Sequence of chain 3.C:
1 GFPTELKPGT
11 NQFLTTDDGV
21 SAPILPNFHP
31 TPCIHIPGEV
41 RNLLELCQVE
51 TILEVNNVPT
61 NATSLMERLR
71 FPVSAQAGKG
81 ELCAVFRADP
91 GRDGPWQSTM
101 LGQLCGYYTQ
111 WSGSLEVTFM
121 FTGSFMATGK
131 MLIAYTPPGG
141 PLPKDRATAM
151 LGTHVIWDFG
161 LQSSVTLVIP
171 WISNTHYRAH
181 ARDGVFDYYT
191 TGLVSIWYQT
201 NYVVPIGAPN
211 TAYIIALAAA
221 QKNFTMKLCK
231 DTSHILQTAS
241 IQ

Binding-site contacts:
Ligand atom CAM contacts residue PHE155 of chain 3.A at 3.8 Å (hydrophobic).
Ligand atom OAD contacts residue ILE113 of chain 3.A at 3.1 Å (h-bond).
Ligand atom CBA contacts residue ILE111 of chain 3.A at 3.7 Å (hydrophobic).
Ligand atom CAH contacts residue PHE135 of chain 3.A at 3.4 Å (hydrophobic).
Ligand atom OAW contacts residue ILE111 of chain 3.A at 3.2 Å.
Ligand atom CAB contacts residue PHE131 of chain 3.A at 3.8 Å (hydrophobic).
Ligand atom CAA contacts residue PRO177 of chain 3.A at 3.5 Å (hydrophobic).
Ligand atom NAC contacts residue THR114 of chain 3.A at 3.1 Å (h-bond).
Ligand atom CAG contacts residue ASN228 of chain 3.A at 3.3 Å.
Ligand atom CBB contacts residue ASN228 of chain 3.A at 3.7 Å.
Ligand atom CAA contacts residue SER178 of chain 3.A at 3.5 Å.
Ligand atom NBE contacts residue TRP203 of chain 3.A at 3.8 Å.
Ligand atom CAR contacts residue TYR201 of chain 3.A at 3.2 Å (hydrophobic).
Ligand atom CAA contacts residue VAL179 of chain 3.A at 3.1 Å (hydrophobic).
Ligand atom CAI contacts residue PHE155 of chain 3.A at 3.1 Å (hydrophobic).
Ligand atom OAD contacts residue ASP112 of chain 3.A at 3.4 Å.
Ligand atom CAB contacts residue PHE135 of chain 3.A at 3.8 Å (hydrophobic).
Ligand atom CAZ contacts residue VAL192 of chain 3.A at 3.6 Å (hydrophobic).
Ligand atom CAJ contacts residue VAL192 of chain 3.A at 3.7 Å (hydrophobic).
Ligand atom CAQ contacts residue ILE113 of chain 3.A at 3.9 Å (hydrophobic).
Ligand atom CAS contacts residue ASN228 of chain 3.A at 3.8 Å.
Ligand atom CAY contacts residue THR114 of chain 3.A at 3.8 Å.
Ligand atom CAH contacts residue VAL192 of chain 3.A at 3.5 Å (hydrophobic).
Ligand atom CAR contacts residue ASN228 of chain 3.A at 3.7 Å.
Ligand atom OAV contacts residue VAL190 of chain 3.A at 3.9 Å.
Ligand atom CAG contacts residue GLN202 of chain 3.A at 3.5 Å.
Ligand atom CAE contacts residue PHE137 of chain 3.A at 3.9 Å (hydrophobic).
Ligand atom NAC contacts residue ALA275 of chain 3.A at 3.5 Å.
Ligand atom NAT contacts residue PHE155 of chain 3.A at 3.6 Å.
Ligand atom CAA contacts residue TYR153 of chain 3.A at 3.9 Å (hydrophobic).
Ligand atom CAF contacts residue GLN202 of chain 3.A at 3.5 Å.
Ligand atom CAM contacts residue PRO177 of chain 3.A at 3.6 Å (hydrophobic).
Ligand atom OAW contacts residue MET195 of chain 3.A at 3.5 Å.
Ligand atom CAS contacts residue TYR201 of chain 3.A at 3.7 Å (hydrophobic).
Ligand atom CAF contacts residue TRP203 of chain 3.A at 3.7 Å (hydrophobic).
Ligand atom CAK contacts residue PHE155 of chain 3.A at 2.9 Å (hydrophobic).
Ligand atom CAF contacts residue ASN228 of chain 3.A at 3.8 Å.
Ligand atom CAL contacts residue THR114 of chain 3.A at 3.8 Å.
Ligand atom CAN contacts residue PHE135 of chain 3.A at 3.4 Å (hydrophobic).
Ligand atom CAJ contacts residue PHE135 of chain 3.A at 3.1 Å (hydrophobic).

Sequence of chain 3.A:
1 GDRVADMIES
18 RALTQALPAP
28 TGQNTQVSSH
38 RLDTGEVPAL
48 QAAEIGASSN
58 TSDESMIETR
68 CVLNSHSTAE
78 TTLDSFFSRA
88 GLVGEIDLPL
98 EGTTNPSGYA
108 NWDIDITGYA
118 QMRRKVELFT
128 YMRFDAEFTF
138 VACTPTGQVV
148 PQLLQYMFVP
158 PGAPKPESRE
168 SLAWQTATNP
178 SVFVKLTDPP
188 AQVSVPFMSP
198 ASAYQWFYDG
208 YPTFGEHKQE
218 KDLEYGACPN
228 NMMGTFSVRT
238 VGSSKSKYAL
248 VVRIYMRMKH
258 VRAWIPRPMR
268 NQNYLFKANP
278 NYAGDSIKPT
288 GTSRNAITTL

The protein below binds the small molecule below.
Small molecule (SMILES): CCO/N=C/c1ccc(OCC[C@@H](C)CCN2CCN(c3ccnc(N)c3)C2=O)cc1